Binding-site contacts:
Ligand atom O7 contacts residue LYS67 of chain 1.A at 3.8 Å.
Ligand atom C7 contacts residue ASN289 of chain 1.A at 3.9 Å.
Ligand atom C3 contacts residue GLY361 of chain 1.A at 3.4 Å.
Ligand atom O5 contacts residue TYR98 of chain 1.A at 3.3 Å (h-bond).
Ligand atom C6 contacts residue TYR98 of chain 1.A at 3.5 Å (hydrophobic).
Ligand atom C8 contacts residue MET68 of chain 1.A at 3.7 Å (hydrophobic).
Ligand atom C2 contacts residue ARG74 of chain 1.A at 3.7 Å.
Ligand atom N2 contacts residue ASN289 of chain 1.A at 3.2 Å (h-bond).
Ligand atom C3 contacts residue ASN289 of chain 1.A at 3.9 Å.
Ligand atom O3 contacts residue SER343 of chain 1.A at 2.8 Å (h-bond).
Ligand atom C6 contacts residue GLU364 of chain 1.A at 3.8 Å.
Ligand atom C2 contacts residue ASN289 of chain 1.A at 2.6 Å.
Ligand atom O5 contacts residue GLU362 of chain 1.A at 3.6 Å.
Ligand atom C8 contacts residue SER343 of chain 1.A at 3.9 Å.
Ligand atom O6 contacts residue ARG74 of chain 1.A at 3.9 Å.
Ligand atom O3 contacts residue LYS67 of chain 1.A at 3.7 Å.
Ligand atom O7 contacts residue ALA71 of chain 1.A at 3.4 Å.
Ligand atom O4 contacts residue GLU364 of chain 1.A at 3.7 Å.
Ligand atom O6 contacts residue LYS67 of chain 1.A at 3.8 Å.
Ligand atom O5 contacts residue GLY361 of chain 1.A at 3.5 Å (h-bond).
Ligand atom O4 contacts residue ALA71 of chain 1.A at 3.9 Å.
Ligand atom O6 contacts residue LEU363 of chain 1.A at 3.9 Å.
Ligand atom C8 contacts residue LYS67 of chain 1.A at 3.8 Å.
Ligand atom C5 contacts residue ASN289 of chain 1.A at 3.5 Å.
Ligand atom N2 contacts residue MET68 of chain 1.A at 3.6 Å (h-bond).
Ligand atom O4 contacts residue GLU362 of chain 1.A at 3.8 Å.
Ligand atom C1 contacts residue TYR98 of chain 1.A at 3.8 Å (hydrophobic).
Ligand atom C3 contacts residue SER343 of chain 1.A at 3.6 Å.
Ligand atom C6 contacts residue GLU339 of chain 1.A at 3.6 Å.
Ligand atom C7 contacts residue SER343 of chain 1.A at 3.8 Å.
Ligand atom C5 contacts residue TYR98 of chain 1.A at 3.3 Å (hydrophobic).
Ligand atom C2 contacts residue GLY361 of chain 1.A at 3.5 Å.
Ligand atom O3 contacts residue GLY361 of chain 1.A at 3.3 Å.
Ligand atom C8 contacts residue LYS64 of chain 1.A at 3.6 Å.
Ligand atom O5 contacts residue ASN289 of chain 1.A at 2.2 Å (h-bond).
Ligand atom C1 contacts residue GLY361 of chain 1.A at 3.3 Å.
Ligand atom O7 contacts residue ARG74 of chain 1.A at 2.9 Å (salt-bridge).
Ligand atom O6 contacts residue GLY361 of chain 1.A at 3.1 Å (h-bond).
Ligand atom C1 contacts residue ASN289 of chain 1.A at 1.4 Å.
Ligand atom N2 contacts residue SER343 of chain 1.A at 3.5 Å (h-bond).

The protein below binds the small molecule below.
Small molecule (SMILES): CC(=O)N[C@H]1[C@H](O[C@H]2[C@H](O)[C@@H](NC(C)=O)CO[C@@H]2CO)O[C@H](CO)[C@@H](O[C@@H]2O[C@H](CO)[C@@H](O)[C@H](O[C@H]3O[C@H](CO)[C@@H](O)[C@H](O)[C@@H]3O)[C@@H]2O)[C@@H]1O

Sequence of chain 1.A:
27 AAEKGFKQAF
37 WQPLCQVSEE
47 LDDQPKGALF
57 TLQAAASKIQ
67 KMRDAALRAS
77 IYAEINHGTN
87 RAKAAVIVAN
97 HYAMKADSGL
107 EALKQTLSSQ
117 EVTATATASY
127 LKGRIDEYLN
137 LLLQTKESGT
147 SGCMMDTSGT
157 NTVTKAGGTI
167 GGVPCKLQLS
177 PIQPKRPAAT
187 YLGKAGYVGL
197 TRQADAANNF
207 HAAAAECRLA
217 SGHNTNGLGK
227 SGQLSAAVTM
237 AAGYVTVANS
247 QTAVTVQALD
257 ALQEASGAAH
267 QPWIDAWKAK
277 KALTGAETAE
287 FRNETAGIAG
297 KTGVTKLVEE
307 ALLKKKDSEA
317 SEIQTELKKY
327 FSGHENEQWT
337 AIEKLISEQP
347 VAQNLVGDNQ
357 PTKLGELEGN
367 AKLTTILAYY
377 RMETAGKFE